The protein below binds the small molecule below.
Small molecule (SMILES): CC(=O)NC(=O)N[C@@H]1O[C@H](CO)[C@@H](O)[C@H](O)[C@H]1O

Sequence of chain 1.A:
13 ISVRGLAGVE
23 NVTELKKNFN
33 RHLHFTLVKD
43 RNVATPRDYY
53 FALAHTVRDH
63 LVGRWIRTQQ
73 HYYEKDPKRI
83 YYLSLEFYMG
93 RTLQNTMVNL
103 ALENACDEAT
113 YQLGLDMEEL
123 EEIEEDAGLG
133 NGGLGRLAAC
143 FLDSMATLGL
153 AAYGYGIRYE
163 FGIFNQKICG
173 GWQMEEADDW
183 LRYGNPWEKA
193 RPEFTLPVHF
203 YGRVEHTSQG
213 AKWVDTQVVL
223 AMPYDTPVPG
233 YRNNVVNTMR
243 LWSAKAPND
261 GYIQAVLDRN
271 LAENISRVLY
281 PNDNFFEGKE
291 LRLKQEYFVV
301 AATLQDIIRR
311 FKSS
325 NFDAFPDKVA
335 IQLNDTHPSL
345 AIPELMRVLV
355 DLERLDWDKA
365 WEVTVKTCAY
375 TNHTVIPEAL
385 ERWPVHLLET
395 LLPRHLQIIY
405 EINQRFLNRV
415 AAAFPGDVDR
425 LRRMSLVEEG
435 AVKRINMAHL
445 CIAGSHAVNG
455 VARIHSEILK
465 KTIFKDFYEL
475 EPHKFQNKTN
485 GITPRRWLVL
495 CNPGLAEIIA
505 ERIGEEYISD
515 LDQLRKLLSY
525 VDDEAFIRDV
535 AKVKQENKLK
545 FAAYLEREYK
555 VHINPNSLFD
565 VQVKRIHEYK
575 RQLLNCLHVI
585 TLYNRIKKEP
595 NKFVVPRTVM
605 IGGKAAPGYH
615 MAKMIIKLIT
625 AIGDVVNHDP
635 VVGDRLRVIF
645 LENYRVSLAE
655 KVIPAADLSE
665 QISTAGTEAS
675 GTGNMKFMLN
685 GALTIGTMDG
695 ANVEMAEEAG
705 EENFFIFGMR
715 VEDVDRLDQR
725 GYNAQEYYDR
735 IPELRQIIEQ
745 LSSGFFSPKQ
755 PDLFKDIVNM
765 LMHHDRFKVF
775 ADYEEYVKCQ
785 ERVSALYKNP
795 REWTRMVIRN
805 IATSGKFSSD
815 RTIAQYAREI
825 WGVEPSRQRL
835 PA

Binding-site contacts:
Ligand atom O3 contacts residue GLU672 of chain 1.A at 2.8 Å (salt-bridge).
Ligand atom O8 contacts residue THR378 of chain 1.A at 3.5 Å.
Ligand atom C3 contacts residue GLY675 of chain 1.A at 3.8 Å.
Ligand atom N1 contacts residue ASN284 of chain 1.A at 3.6 Å (h-bond).
Ligand atom C6 contacts residue GLY135 of chain 1.A at 3.7 Å.
Ligand atom O4 contacts residue GLY675 of chain 1.A at 2.7 Å (h-bond).
Ligand atom O2 contacts residue GLU672 of chain 1.A at 3.1 Å (salt-bridge).
Ligand atom O5 contacts residue LEU136 of chain 1.A at 3.5 Å (h-bond).
Ligand atom C8 contacts residue ASP339 of chain 1.A at 3.9 Å.
Ligand atom O4 contacts residue THR676 of chain 1.A at 3.9 Å.
Ligand atom O7 contacts residue LEU136 of chain 1.A at 3.2 Å (h-bond).
Ligand atom C6 contacts residue HIS377 of chain 1.A at 3.6 Å.
Ligand atom O3 contacts residue ALA673 of chain 1.A at 3.5 Å (h-bond).
Ligand atom C5 contacts residue GLY135 of chain 1.A at 3.7 Å.
Ligand atom C2 contacts residue HIS377 of chain 1.A at 3.5 Å.
Ligand atom O3 contacts residue GLY675 of chain 1.A at 3.1 Å (h-bond).
Ligand atom O7 contacts residue ASP283 of chain 1.A at 3.6 Å (salt-bridge).
Ligand atom O2 contacts residue TYR573 of chain 1.A at 3.0 Å (h-bond).
Ligand atom C4 contacts residue GLY675 of chain 1.A at 3.7 Å.
Ligand atom O8 contacts residue ASN284 of chain 1.A at 3.3 Å (h-bond).
Ligand atom N2 contacts residue ASN284 of chain 1.A at 3.4 Å (h-bond).
Ligand atom C6 contacts residue ASN484 of chain 1.A at 3.2 Å.
Ligand atom C7 contacts residue LEU136 of chain 1.A at 3.5 Å (hydrophobic).
Ligand atom C9 contacts residue ASP339 of chain 1.A at 3.1 Å.
Ligand atom O8 contacts residue HIS377 of chain 1.A at 3.5 Å.
Ligand atom N1 contacts residue HIS377 of chain 1.A at 3.8 Å.
Ligand atom O5 contacts residue HIS377 of chain 1.A at 3.7 Å.
Ligand atom C5 contacts residue LEU136 of chain 1.A at 3.7 Å (hydrophobic).
Ligand atom O6 contacts residue ASN484 of chain 1.A at 2.9 Å (h-bond).
Ligand atom O6 contacts residue VAL455 of chain 1.A at 3.8 Å.
Ligand atom C2 contacts residue GLU672 of chain 1.A at 3.8 Å.
Ligand atom C8 contacts residue ASN284 of chain 1.A at 3.8 Å.
Ligand atom O6 contacts residue HIS377 of chain 1.A at 2.7 Å (h-bond).
Ligand atom C7 contacts residue ASN284 of chain 1.A at 3.4 Å.
Ligand atom O4 contacts residue ASN484 of chain 1.A at 3.5 Å (h-bond).
Ligand atom O4 contacts residue SER674 of chain 1.A at 3.6 Å.
Ligand atom O7 contacts residue ASN284 of chain 1.A at 3.8 Å.
Ligand atom O2 contacts residue ASN284 of chain 1.A at 3.5 Å (h-bond).
Ligand atom O3 contacts residue SER674 of chain 1.A at 3.1 Å (h-bond).
Ligand atom C3 contacts residue GLU672 of chain 1.A at 3.4 Å.